Sequence of chain 1.A:
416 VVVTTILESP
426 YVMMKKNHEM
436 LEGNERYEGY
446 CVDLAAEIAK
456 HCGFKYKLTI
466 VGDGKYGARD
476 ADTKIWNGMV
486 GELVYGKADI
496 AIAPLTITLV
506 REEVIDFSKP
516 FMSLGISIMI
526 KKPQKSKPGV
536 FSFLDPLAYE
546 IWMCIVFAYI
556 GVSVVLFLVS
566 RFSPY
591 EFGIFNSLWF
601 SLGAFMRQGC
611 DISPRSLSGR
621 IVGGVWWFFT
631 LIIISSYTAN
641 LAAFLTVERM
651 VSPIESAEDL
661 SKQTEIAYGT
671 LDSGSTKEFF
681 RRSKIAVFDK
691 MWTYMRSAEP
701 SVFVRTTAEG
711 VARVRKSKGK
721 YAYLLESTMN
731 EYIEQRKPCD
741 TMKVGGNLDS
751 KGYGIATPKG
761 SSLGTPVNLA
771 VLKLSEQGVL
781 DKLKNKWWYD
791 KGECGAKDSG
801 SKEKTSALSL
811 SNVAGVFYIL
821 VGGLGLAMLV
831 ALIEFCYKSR

Binding-site contacts:
Ligand atom CAK contacts residue GLU726 of chain 1.A at 4.1 Å.
Ligand atom CAJ contacts residue TYR471 of chain 1.A at 3.9 Å (hydrophobic).
Ligand atom NAP contacts residue THR501 of chain 1.A at 4.0 Å.
Ligand atom CAM contacts residue GLU726 of chain 1.A at 3.9 Å.
Ligand atom CAT contacts residue THR501 of chain 1.A at 4.0 Å.
Ligand atom OAD contacts residue SER675 of chain 1.A at 2.6 Å (h-bond).
Ligand atom CAT contacts residue PRO499 of chain 1.A at 3.8 Å (hydrophobic).
Ligand atom OAB contacts residue TYR471 of chain 1.A at 4.0 Å.
Ligand atom OAA contacts residue ARG506 of chain 1.A at 3.0 Å (salt-bridge).
Ligand atom CAV contacts residue TYR471 of chain 1.A at 3.9 Å (hydrophobic).
Ligand atom NAY contacts residue TYR471 of chain 1.A at 4.0 Å.
Ligand atom OAA contacts residue PRO499 of chain 1.A at 3.9 Å.
Ligand atom CAZ contacts residue PRO499 of chain 1.A at 4.1 Å (hydrophobic).
Ligand atom CAJ contacts residue PRO499 of chain 1.A at 3.3 Å (hydrophobic).
Ligand atom FAH contacts residue TYR471 of chain 1.A at 3.4 Å.
Ligand atom FAH contacts residue TYR426 of chain 1.A at 4.0 Å.
Ligand atom FAH contacts residue PRO499 of chain 1.A at 3.1 Å.
Ligand atom CAZ contacts residue TYR753 of chain 1.A at 3.7 Å (hydrophobic).
Ligand atom OAB contacts residue ARG506 of chain 1.A at 3.2 Å (salt-bridge).
Ligand atom PBA contacts residue SER675 of chain 1.A at 3.2 Å.
Ligand atom CAJ contacts residue TYR753 of chain 1.A at 4.0 Å (hydrophobic).
Ligand atom CAU contacts residue TYR471 of chain 1.A at 4.0 Å (hydrophobic).
Ligand atom OAA contacts residue THR501 of chain 1.A at 3.3 Å (h-bond).
Ligand atom CAT contacts residue TYR471 of chain 1.A at 3.9 Å (hydrophobic).
Ligand atom FAH contacts residue GLU423 of chain 1.A at 3.5 Å.
Ligand atom FAG contacts residue PRO499 of chain 1.A at 3.8 Å.
Ligand atom OAE contacts residue SER675 of chain 1.A at 3.1 Å.
Ligand atom OAD contacts residue GLU726 of chain 1.A at 3.4 Å (salt-bridge).
Ligand atom CAT contacts residue ARG506 of chain 1.A at 4.0 Å.
Ligand atom FAG contacts residue TYR753 of chain 1.A at 2.3 Å.
Ligand atom FAF contacts residue GLU423 of chain 1.A at 3.9 Å.
Ligand atom OAA contacts residue LEU500 of chain 1.A at 3.5 Å.
Ligand atom CAW contacts residue TYR471 of chain 1.A at 4.0 Å (hydrophobic).
Ligand atom OAA contacts residue TYR471 of chain 1.A at 4.0 Å.
Ligand atom NAP contacts residue PRO499 of chain 1.A at 2.7 Å (h-bond).
Ligand atom CAV contacts residue PRO499 of chain 1.A at 3.5 Å (hydrophobic).
Ligand atom NAP contacts residue TYR471 of chain 1.A at 3.9 Å.
Ligand atom OAC contacts residue SER675 of chain 1.A at 2.6 Å (h-bond).
Ligand atom OAE contacts residue GLY674 of chain 1.A at 4.1 Å.
Ligand atom OAC contacts residue GLY674 of chain 1.A at 3.2 Å.

A small-molecule ligand and the protein it binds are described below.
Small molecule (SMILES): O=c1[nH]c2cc(C(F)(F)F)c(N3CCOCC3)cc2n(CP(=O)(O)O)c1=O